This protein binds this small molecule.
Small molecule (SMILES): CC(=O)N[C@@H]1[C@@H](O)[C@H](O)[C@@H](CO)O[C@H]1O

Binding-site contacts:
Ligand atom C5 contacts residue ASN616 of chain 1.C at 3.7 Å.
Ligand atom O6 contacts residue GLU619 of chain 1.C at 4.2 Å.
Ligand atom C3 contacts residue ASN616 of chain 1.C at 3.7 Å.
Ligand atom O5 contacts residue ASN616 of chain 1.C at 2.5 Å (h-bond).
Ligand atom C6 contacts residue THR618 of chain 1.C at 4.2 Å.
Ligand atom N2 contacts residue ASN616 of chain 1.C at 2.7 Å (h-bond).
Ligand atom O5 contacts residue THR618 of chain 1.C at 3.5 Å (h-bond).
Ligand atom C4 contacts residue ASN616 of chain 1.C at 4.2 Å.
Ligand atom O6 contacts residue THR618 of chain 1.C at 3.0 Å (h-bond).
Ligand atom O7 contacts residue ASN616 of chain 1.C at 2.9 Å (h-bond).
Ligand atom C1 contacts residue GLU619 of chain 1.C at 4.0 Å.
Ligand atom C1 contacts residue ASN616 of chain 1.C at 1.4 Å.
Ligand atom C8 contacts residue ASN616 of chain 1.C at 4.1 Å.
Ligand atom C7 contacts residue ASN616 of chain 1.C at 3.0 Å.
Ligand atom C1 contacts residue THR618 of chain 1.C at 4.4 Å.
Ligand atom C2 contacts residue ASN616 of chain 1.C at 2.4 Å.
Ligand atom O5 contacts residue GLU619 of chain 1.C at 3.6 Å (salt-bridge).

Sequence of chain 1.C:
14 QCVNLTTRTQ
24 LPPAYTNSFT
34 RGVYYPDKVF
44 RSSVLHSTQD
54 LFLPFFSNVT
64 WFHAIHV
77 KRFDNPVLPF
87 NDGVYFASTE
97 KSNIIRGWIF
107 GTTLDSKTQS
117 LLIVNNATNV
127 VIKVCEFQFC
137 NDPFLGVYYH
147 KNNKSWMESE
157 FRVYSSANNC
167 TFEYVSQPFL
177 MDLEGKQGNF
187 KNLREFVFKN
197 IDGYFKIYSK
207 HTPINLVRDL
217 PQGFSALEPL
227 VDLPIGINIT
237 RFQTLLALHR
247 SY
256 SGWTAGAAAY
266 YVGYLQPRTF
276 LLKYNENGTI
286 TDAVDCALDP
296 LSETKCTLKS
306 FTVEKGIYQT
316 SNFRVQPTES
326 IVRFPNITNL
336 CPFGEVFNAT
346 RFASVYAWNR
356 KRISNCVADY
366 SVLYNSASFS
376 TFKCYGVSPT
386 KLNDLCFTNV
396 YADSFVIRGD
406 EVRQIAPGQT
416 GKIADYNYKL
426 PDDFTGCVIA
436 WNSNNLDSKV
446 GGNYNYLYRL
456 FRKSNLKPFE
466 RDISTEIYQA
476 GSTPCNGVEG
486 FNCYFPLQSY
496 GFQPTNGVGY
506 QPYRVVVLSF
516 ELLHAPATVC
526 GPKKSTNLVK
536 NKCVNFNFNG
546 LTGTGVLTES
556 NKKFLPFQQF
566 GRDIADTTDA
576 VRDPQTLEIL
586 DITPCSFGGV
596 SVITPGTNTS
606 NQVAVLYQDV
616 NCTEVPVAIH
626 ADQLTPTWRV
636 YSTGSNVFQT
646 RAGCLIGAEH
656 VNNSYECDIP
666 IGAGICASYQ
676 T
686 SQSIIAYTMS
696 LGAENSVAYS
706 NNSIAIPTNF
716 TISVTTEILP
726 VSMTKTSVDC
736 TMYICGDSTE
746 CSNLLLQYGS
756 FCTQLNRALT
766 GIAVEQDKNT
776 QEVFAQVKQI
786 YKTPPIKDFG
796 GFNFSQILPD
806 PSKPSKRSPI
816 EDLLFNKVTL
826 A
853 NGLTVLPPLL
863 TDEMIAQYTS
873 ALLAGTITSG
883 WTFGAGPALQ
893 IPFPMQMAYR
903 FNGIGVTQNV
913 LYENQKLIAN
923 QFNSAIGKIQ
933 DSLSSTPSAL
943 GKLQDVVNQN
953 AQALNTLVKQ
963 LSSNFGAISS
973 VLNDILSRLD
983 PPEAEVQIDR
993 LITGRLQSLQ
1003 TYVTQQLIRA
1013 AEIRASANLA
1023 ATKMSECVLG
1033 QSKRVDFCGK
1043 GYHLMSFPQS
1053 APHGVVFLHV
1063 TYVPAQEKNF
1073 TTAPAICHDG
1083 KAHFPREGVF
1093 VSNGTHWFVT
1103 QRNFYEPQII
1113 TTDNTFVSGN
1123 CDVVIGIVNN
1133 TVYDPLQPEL